The protein below binds the small molecule below.
Small molecule (SMILES): N[C@H](Cc1c[nH]c[nH+]1)C(=O)O

Binding-site contacts:
Ligand atom CE1 contacts residue PHE337 of chain 2.A at 3.2 Å (hydrophobic).
Ligand atom CD2 contacts residue PHE337 of chain 2.A at 4.1 Å (hydrophobic).
Ligand atom ND1 contacts residue VAL340 of chain 2.A at 4.4 Å.
Ligand atom CD2 contacts residue TYR240 of chain 2.A at 3.8 Å (hydrophobic).
Ligand atom CB contacts residue TYR240 of chain 2.A at 3.4 Å (hydrophobic).
Ligand atom C contacts residue ARG316 of chain 2.A at 4.3 Å.
Ligand atom ND1 contacts residue TYR240 of chain 2.A at 3.6 Å.
Ligand atom CD2 contacts residue ILE320 of chain 2.A at 4.3 Å (hydrophobic).
Ligand atom OXT contacts residue ARG316 of chain 2.A at 4.4 Å.
Ligand atom O contacts residue ARG316 of chain 2.A at 3.3 Å (salt-bridge).
Ligand atom NE2 contacts residue PHE337 of chain 2.A at 3.6 Å.
Ligand atom NE2 contacts residue TYR240 of chain 2.A at 3.6 Å.
Ligand atom OXT contacts residue TYR240 of chain 2.A at 4.4 Å.
Ligand atom OXT contacts residue ILE320 of chain 2.A at 4.2 Å.
Ligand atom CG contacts residue TYR240 of chain 2.A at 3.6 Å (hydrophobic).
Ligand atom O contacts residue ASN285 of chain 2.A at 3.6 Å.
Ligand atom CE1 contacts residue VAL340 of chain 2.A at 4.0 Å (hydrophobic).
Ligand atom ND1 contacts residue PHE337 of chain 2.A at 4.1 Å.
Ligand atom CE1 contacts residue TYR240 of chain 2.A at 3.7 Å (hydrophobic).
Ligand atom CG contacts residue PHE337 of chain 2.A at 4.4 Å (hydrophobic).
Ligand atom O contacts residue TYR286 of chain 2.A at 4.0 Å.

Sequence of chain 2.A:
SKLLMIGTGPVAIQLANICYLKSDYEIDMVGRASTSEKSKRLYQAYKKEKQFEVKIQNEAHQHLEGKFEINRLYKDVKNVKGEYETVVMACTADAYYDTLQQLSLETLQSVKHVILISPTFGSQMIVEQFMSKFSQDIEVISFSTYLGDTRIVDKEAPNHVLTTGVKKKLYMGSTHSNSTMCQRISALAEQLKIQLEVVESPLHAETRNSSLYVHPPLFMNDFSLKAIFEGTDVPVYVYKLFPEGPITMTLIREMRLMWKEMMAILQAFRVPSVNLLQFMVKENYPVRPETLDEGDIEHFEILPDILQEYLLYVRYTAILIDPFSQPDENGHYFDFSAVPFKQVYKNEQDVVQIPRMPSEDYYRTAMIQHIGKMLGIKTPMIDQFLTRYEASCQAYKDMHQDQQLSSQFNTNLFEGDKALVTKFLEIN